Sequence of chain 1.A:
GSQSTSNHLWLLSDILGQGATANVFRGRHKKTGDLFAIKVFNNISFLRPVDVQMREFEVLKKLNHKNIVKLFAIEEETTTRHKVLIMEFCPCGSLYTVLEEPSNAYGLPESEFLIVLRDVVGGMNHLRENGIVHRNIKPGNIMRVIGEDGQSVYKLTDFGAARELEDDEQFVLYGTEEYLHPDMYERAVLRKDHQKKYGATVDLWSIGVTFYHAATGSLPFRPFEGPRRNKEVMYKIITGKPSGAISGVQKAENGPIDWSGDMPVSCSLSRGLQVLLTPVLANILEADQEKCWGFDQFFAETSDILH

Binding-site contacts:
Ligand atom N08 contacts residue PHE90 of chain 1.B at 3.7 Å.
Ligand atom C33 contacts residue ALA23 of chain 1.B at 3.5 Å (hydrophobic).
Ligand atom S02 contacts residue VAL25 of chain 1.B at 3.7 Å.
Ligand atom C30 contacts residue ALA38 of chain 1.B at 3.5 Å (hydrophobic).
Ligand atom C20 contacts residue GOL1 of chain 1.O at 3.2 Å.
Ligand atom C27 contacts residue MET144 of chain 1.B at 3.4 Å (hydrophobic).
Ligand atom C33 contacts residue GLY20 of chain 1.B at 3.5 Å.
Ligand atom N11 contacts residue CYS91 of chain 1.B at 3.0 Å (h-bond).
Ligand atom C14 contacts residue GLN19 of chain 1.A at 3.3 Å.
Ligand atom C12 contacts residue ASN24 of chain 1.A at 3.6 Å.
Ligand atom S02 contacts residue LYS40 of chain 1.B at 3.5 Å (salt-bridge).
Ligand atom N06 contacts residue LEU17 of chain 1.B at 2.7 Å (h-bond).
Ligand atom C21 contacts residue LEU17 of chain 1.B at 3.5 Å (hydrophobic).
Ligand atom C24 contacts residue GLY94 of chain 1.B at 3.5 Å.
Ligand atom C17 contacts residue LEU17 of chain 1.B at 3.5 Å (hydrophobic).
Ligand atom C22 contacts residue CYS91 of chain 1.B at 3.5 Å (hydrophobic).
Ligand atom C25 contacts residue CYS91 of chain 1.B at 3.2 Å (hydrophobic).
Ligand atom C12 contacts residue GLN19 of chain 1.A at 3.6 Å.
Ligand atom C33 contacts residue GLN19 of chain 1.B at 3.4 Å.
Ligand atom C14 contacts residue ILE16 of chain 1.A at 3.5 Å (hydrophobic).
Ligand atom O03 contacts residue GOL1 of chain 1.O at 3.2 Å (h-bond).
Ligand atom N08 contacts residue CYS91 of chain 1.B at 2.8 Å (h-bond).
Ligand atom C30 contacts residue GLU89 of chain 1.B at 3.2 Å.
Ligand atom N08 contacts residue MET144 of chain 1.B at 3.7 Å.
Ligand atom C18 contacts residue LEU17 of chain 1.B at 3.6 Å (hydrophobic).
Ligand atom I01 contacts residue THR158 of chain 1.B at 3.6 Å.
Ligand atom C31 contacts residue VAL25 of chain 1.B at 3.6 Å (hydrophobic).
Ligand atom C28 contacts residue ALA38 of chain 1.B at 3.6 Å (hydrophobic).
Ligand atom I01 contacts residue MET88 of chain 1.B at 3.4 Å.
Ligand atom N10 contacts residue MET144 of chain 1.B at 3.4 Å.
Ligand atom C25 contacts residue GLY94 of chain 1.B at 3.4 Å.
Ligand atom C16 contacts residue LEU17 of chain 1.B at 3.7 Å (hydrophobic).
Ligand atom C23 contacts residue GLY141 of chain 1.B at 3.6 Å.
Ligand atom N06 contacts residue ILE16 of chain 1.A at 3.2 Å.
Ligand atom C24 contacts residue GOL1 of chain 1.O at 3.4 Å.
Ligand atom N05 contacts residue ILE16 of chain 1.A at 3.4 Å.
Ligand atom C16 contacts residue ILE16 of chain 1.A at 3.2 Å (hydrophobic).
Ligand atom C14 contacts residue LEU17 of chain 1.B at 2.9 Å (hydrophobic).
Ligand atom C13 contacts residue GLN19 of chain 1.A at 2.5 Å.
Ligand atom C30 contacts residue CYS91 of chain 1.B at 3.6 Å (hydrophobic).

This small molecule binds to this protein.
Small molecule (SMILES): O=C(NCCCNc1nc(Nc2cccc(NC(=O)N3CCCC3)c2)ncc1I)c1cccs1

Sequence of chain 1.B:
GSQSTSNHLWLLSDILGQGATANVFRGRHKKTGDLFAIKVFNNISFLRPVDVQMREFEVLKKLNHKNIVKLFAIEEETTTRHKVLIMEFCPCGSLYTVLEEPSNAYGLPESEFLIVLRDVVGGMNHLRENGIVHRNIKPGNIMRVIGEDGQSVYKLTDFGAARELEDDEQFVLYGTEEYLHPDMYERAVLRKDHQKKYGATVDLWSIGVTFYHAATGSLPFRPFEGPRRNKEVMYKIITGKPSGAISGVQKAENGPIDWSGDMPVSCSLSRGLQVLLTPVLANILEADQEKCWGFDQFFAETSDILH